Sequence of chain 1.D:
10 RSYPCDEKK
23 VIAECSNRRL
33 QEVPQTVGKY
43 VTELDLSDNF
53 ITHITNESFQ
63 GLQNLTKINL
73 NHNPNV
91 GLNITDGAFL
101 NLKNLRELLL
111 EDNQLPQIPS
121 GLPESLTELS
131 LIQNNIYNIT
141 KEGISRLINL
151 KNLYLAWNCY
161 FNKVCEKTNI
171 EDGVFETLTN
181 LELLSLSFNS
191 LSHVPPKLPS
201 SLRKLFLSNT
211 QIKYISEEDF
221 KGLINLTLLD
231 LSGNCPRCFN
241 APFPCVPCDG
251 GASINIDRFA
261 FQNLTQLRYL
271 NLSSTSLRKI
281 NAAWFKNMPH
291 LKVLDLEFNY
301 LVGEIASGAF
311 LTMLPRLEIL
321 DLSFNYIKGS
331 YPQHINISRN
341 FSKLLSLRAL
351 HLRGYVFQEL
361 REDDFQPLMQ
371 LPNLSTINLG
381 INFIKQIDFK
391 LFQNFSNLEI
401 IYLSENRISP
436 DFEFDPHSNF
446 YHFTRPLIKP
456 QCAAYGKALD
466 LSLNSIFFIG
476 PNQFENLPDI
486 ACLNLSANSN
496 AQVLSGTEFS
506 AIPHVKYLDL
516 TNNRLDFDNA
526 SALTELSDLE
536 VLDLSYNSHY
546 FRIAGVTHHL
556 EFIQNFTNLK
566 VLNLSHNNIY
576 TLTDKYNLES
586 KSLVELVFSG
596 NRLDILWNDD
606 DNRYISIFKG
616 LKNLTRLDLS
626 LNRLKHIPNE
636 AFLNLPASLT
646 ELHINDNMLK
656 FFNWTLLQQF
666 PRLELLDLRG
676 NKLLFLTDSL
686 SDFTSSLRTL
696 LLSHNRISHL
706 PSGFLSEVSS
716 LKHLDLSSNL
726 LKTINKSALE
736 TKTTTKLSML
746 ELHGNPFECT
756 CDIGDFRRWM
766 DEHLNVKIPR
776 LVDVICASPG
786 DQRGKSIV

Binding-site contacts:
Ligand atom C6 contacts residue VAL566 of chain 1.D at 3.7 Å (hydrophobic).
Ligand atom C4 contacts residue ASN568 of chain 1.D at 4.2 Å.
Ligand atom C7 contacts residue SER540 of chain 1.D at 4.0 Å.
Ligand atom C7 contacts residue GLN456 of chain 1.D at 4.1 Å.
Ligand atom C6 contacts residue VAL592 of chain 1.D at 4.1 Å (hydrophobic).
Ligand atom O7 contacts residue GLN456 of chain 1.D at 3.3 Å.
Ligand atom C6 contacts residue GLU590 of chain 1.D at 3.7 Å.
Ligand atom O6 contacts residue VAL592 of chain 1.D at 3.7 Å.
Ligand atom O6 contacts residue GLU590 of chain 1.D at 2.9 Å (salt-bridge).
Ligand atom C1 contacts residue SER540 of chain 1.D at 4.3 Å.
Ligand atom C8 contacts residue VAL566 of chain 1.D at 4.2 Å (hydrophobic).
Ligand atom O5 contacts residue VAL592 of chain 1.D at 3.7 Å.
Ligand atom C3 contacts residue ASN568 of chain 1.D at 3.9 Å.
Ligand atom N2 contacts residue ASN568 of chain 1.D at 3.1 Å (h-bond).
Ligand atom C3 contacts residue ASP538 of chain 1.D at 4.1 Å.
Ligand atom C5 contacts residue ASN568 of chain 1.D at 3.6 Å.
Ligand atom C8 contacts residue SER540 of chain 1.D at 4.0 Å.
Ligand atom C8 contacts residue THR516 of chain 1.D at 3.8 Å.
Ligand atom N2 contacts residue ASP538 of chain 1.D at 2.8 Å (salt-bridge).
Ligand atom O5 contacts residue ASN568 of chain 1.D at 2.3 Å (h-bond).
Ligand atom C2 contacts residue ASN568 of chain 1.D at 2.5 Å.
Ligand atom N2 contacts residue SER540 of chain 1.D at 4.0 Å.
Ligand atom C8 contacts residue VAL536 of chain 1.D at 3.9 Å (hydrophobic).
Ligand atom C7 contacts residue TYR512 of chain 1.D at 3.9 Å (hydrophobic).
Ligand atom O7 contacts residue ASN568 of chain 1.D at 4.0 Å.
Ligand atom O5 contacts residue GLN456 of chain 1.D at 4.0 Å.
Ligand atom O7 contacts residue TYR512 of chain 1.D at 3.1 Å (h-bond).
Ligand atom C1 contacts residue ASN568 of chain 1.D at 1.5 Å.
Ligand atom C2 contacts residue ASP538 of chain 1.D at 3.6 Å.
Ligand atom C8 contacts residue ASP538 of chain 1.D at 3.6 Å.
Ligand atom O3 contacts residue GLN456 of chain 1.D at 2.9 Å (h-bond).
Ligand atom C3 contacts residue GLN456 of chain 1.D at 3.7 Å.
Ligand atom O6 contacts residue GLN456 of chain 1.D at 4.4 Å.
Ligand atom C8 contacts residue TYR512 of chain 1.D at 4.1 Å (hydrophobic).
Ligand atom C1 contacts residue ASP538 of chain 1.D at 3.7 Å.
Ligand atom O3 contacts residue LYS454 of chain 1.D at 4.2 Å.
Ligand atom C7 contacts residue ASP538 of chain 1.D at 3.7 Å.
Ligand atom C4 contacts residue GLN456 of chain 1.D at 3.8 Å.
Ligand atom C7 contacts residue ASN568 of chain 1.D at 3.8 Å.
Ligand atom C2 contacts residue GLN456 of chain 1.D at 4.0 Å.

This small molecule binds to this protein.
Small molecule (SMILES): CC(=O)N[C@H]1[C@H](O[C@H]2[C@H](O)[C@@H](NC(C)=O)CO[C@@H]2CO)O[C@H](CO)[C@@H](O[C@@H]2O[C@H](CO)[C@@H](O)[C@H](O)[C@@H]2O)[C@@H]1O